A protein and the small-molecule ligand that binds it are described below.
Small molecule (SMILES): CC(=O)N[C@H]1[C@H](O[C@H]2[C@H](O)[C@@H](NC(C)=O)CO[C@@H]2CO)O[C@H](CO)[C@@H](O[C@@H]2O[C@H](CO)[C@@H](O)[C@H](O)[C@@H]2O)[C@@H]1O

Sequence of chain 2.C:
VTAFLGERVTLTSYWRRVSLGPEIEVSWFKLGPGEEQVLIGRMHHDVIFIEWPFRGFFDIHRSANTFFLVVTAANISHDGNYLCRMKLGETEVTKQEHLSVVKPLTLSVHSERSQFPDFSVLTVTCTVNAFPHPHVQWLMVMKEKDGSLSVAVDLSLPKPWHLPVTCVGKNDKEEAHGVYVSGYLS

Binding-site contacts:
Ligand atom C1 contacts residue PHE57 of chain 2.C at 4.0 Å (hydrophobic).
Ligand atom C6 contacts residue PHE57 of chain 2.C at 4.2 Å (hydrophobic).
Ligand atom O5 contacts residue ASN75 of chain 2.C at 2.4 Å (h-bond).
Ligand atom C4 contacts residue ASN75 of chain 2.C at 4.2 Å.
Ligand atom C1 contacts residue SER77 of chain 2.C at 4.3 Å.
Ligand atom C8 contacts residue ASN75 of chain 2.C at 4.3 Å.
Ligand atom C7 contacts residue ASN75 of chain 2.C at 3.3 Å.
Ligand atom C5 contacts residue PHE57 of chain 2.C at 4.0 Å (hydrophobic).
Ligand atom O5 contacts residue PHE57 of chain 2.C at 3.9 Å.
Ligand atom C1 contacts residue PRO53 of chain 2.C at 4.3 Å (hydrophobic).
Ligand atom O6 contacts residue HIS78 of chain 2.C at 2.6 Å (h-bond).
Ligand atom C7 contacts residue PRO53 of chain 2.C at 4.1 Å (hydrophobic).
Ligand atom C2 contacts residue PRO53 of chain 2.C at 3.9 Å (hydrophobic).
Ligand atom C6 contacts residue HIS78 of chain 2.C at 3.7 Å.
Ligand atom N2 contacts residue PRO53 of chain 2.C at 3.2 Å (h-bond).
Ligand atom C3 contacts residue ASN75 of chain 2.C at 3.7 Å.
Ligand atom C5 contacts residue HIS78 of chain 2.C at 4.1 Å.
Ligand atom C2 contacts residue PHE57 of chain 2.C at 3.9 Å (hydrophobic).
Ligand atom C1 contacts residue ASN75 of chain 2.C at 1.4 Å.
Ligand atom C3 contacts residue PRO53 of chain 2.C at 3.7 Å (hydrophobic).
Ligand atom O3 contacts residue PRO53 of chain 2.C at 4.3 Å.
Ligand atom C1 contacts residue HIS78 of chain 2.C at 4.3 Å.
Ligand atom C3 contacts residue PHE57 of chain 2.C at 4.2 Å (hydrophobic).
Ligand atom C8 contacts residue PHE54 of chain 2.C at 4.0 Å (hydrophobic).
Ligand atom C4 contacts residue PHE57 of chain 2.C at 3.8 Å (hydrophobic).
Ligand atom C5 contacts residue ASN75 of chain 2.C at 3.6 Å.
Ligand atom O7 contacts residue ASN75 of chain 2.C at 3.6 Å.
Ligand atom O6 contacts residue SER77 of chain 2.C at 4.5 Å.
Ligand atom N2 contacts residue ASN75 of chain 2.C at 2.8 Å (h-bond).
Ligand atom O6 contacts residue ASN75 of chain 2.C at 4.5 Å.
Ligand atom O6 contacts residue PHE58 of chain 2.C at 3.9 Å.
Ligand atom C2 contacts residue ASN75 of chain 2.C at 2.3 Å.
Ligand atom O3 contacts residue PHE57 of chain 2.C at 4.0 Å.
Ligand atom O5 contacts residue HIS78 of chain 2.C at 3.3 Å (h-bond).
Ligand atom C8 contacts residue PRO53 of chain 2.C at 3.9 Å (hydrophobic).
Ligand atom O5 contacts residue SER77 of chain 2.C at 4.3 Å.